Binding-site contacts:
Ligand atom C1 contacts residue ASN282 of chain 1.D at 1.4 Å.
Ligand atom C8 contacts residue ASN280 of chain 1.D at 4.3 Å.
Ligand atom O5 contacts residue ASN282 of chain 1.D at 2.4 Å (h-bond).
Ligand atom C4 contacts residue ASN282 of chain 1.D at 4.2 Å.
Ligand atom N2 contacts residue ASN282 of chain 1.D at 2.9 Å (h-bond).
Ligand atom C2 contacts residue ASN282 of chain 1.D at 2.5 Å.
Ligand atom C8 contacts residue GLU281 of chain 1.D at 4.3 Å.
Ligand atom C8 contacts residue ASN282 of chain 1.D at 4.3 Å.
Ligand atom O7 contacts residue ASN282 of chain 1.D at 3.0 Å (h-bond).
Ligand atom C3 contacts residue ASN282 of chain 1.D at 3.8 Å.
Ligand atom O7 contacts residue ASN280 of chain 1.D at 3.8 Å.
Ligand atom C5 contacts residue ASN282 of chain 1.D at 3.7 Å.
Ligand atom C7 contacts residue ASN282 of chain 1.D at 3.1 Å.

The protein below binds the small molecule below.
Small molecule (SMILES): CC(=O)N[C@@H]1[C@@H](O)[C@H](O)[C@@H](CO)O[C@H]1O

Sequence of chain 1.D:
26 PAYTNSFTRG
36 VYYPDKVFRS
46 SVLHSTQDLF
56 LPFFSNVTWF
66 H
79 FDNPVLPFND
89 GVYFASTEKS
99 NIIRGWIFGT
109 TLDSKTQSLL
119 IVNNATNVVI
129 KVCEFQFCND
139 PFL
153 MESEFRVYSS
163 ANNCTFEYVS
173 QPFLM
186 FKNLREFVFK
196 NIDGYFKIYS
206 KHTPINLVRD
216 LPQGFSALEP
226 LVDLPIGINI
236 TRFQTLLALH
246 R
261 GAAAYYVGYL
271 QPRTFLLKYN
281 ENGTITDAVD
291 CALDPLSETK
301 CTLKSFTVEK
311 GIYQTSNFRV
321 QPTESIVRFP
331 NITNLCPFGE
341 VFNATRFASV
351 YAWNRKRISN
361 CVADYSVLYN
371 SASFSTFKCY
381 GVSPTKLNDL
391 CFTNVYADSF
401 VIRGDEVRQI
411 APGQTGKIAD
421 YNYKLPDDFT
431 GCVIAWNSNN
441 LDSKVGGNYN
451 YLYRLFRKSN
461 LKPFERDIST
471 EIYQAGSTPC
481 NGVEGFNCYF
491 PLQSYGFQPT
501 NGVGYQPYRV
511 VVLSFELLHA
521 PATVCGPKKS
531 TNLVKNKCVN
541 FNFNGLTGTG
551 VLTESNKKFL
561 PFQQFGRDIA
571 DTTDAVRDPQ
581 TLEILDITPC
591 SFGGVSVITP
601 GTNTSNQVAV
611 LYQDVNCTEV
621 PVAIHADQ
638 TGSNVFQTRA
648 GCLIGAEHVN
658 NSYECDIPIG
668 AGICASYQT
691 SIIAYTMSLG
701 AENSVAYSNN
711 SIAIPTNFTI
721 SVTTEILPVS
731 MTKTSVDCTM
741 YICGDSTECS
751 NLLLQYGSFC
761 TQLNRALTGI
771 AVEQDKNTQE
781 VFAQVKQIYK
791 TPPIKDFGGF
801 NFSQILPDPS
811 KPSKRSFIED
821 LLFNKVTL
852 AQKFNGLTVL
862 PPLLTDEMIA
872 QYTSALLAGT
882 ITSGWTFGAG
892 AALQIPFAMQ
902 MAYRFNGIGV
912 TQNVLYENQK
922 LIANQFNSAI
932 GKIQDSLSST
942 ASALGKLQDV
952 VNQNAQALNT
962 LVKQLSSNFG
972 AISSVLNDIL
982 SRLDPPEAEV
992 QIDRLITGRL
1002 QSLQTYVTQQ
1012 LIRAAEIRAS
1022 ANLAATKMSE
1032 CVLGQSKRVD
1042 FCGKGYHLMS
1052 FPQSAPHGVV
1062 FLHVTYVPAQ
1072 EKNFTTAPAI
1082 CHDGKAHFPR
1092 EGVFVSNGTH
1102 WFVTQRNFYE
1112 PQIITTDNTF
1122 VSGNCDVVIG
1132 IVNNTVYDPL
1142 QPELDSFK